Binding-site contacts:
Ligand atom C5 contacts residue TYR44 of chain 1.B at 3.5 Å (hydrophobic).
Ligand atom N8 contacts residue LEU184 of chain 1.B at 3.6 Å.
Ligand atom C7 contacts residue LEU184 of chain 1.B at 3.7 Å (hydrophobic).
Ligand atom N1 contacts residue SAH1 of chain 1.G at 3.2 Å (h-bond).
Ligand atom C4 contacts residue TYR45 of chain 1.B at 3.7 Å (hydrophobic).
Ligand atom C13 contacts residue TYR224 of chain 1.B at 3.9 Å (hydrophobic).
Ligand atom N8 contacts residue TYR224 of chain 1.B at 3.6 Å.
Ligand atom C9 contacts residue TYR224 of chain 1.B at 3.5 Å (hydrophobic).
Ligand atom C12 contacts residue SER221 of chain 1.B at 3.2 Å.
Ligand atom C12 contacts residue SER233 of chain 1.B at 3.4 Å.
Ligand atom C5 contacts residue TYR262 of chain 1.B at 3.4 Å (hydrophobic).
Ligand atom C9 contacts residue LEU184 of chain 1.B at 3.8 Å (hydrophobic).
Ligand atom C11 contacts residue TYR224 of chain 1.B at 3.5 Å (hydrophobic).
Ligand atom C6 contacts residue TYR224 of chain 1.B at 3.6 Å (hydrophobic).
Ligand atom C14 contacts residue TYR262 of chain 1.B at 3.4 Å (hydrophobic).
Ligand atom C13 contacts residue ALA218 of chain 1.B at 3.5 Å (hydrophobic).
Ligand atom C13 contacts residue SER221 of chain 1.B at 3.3 Å.
Ligand atom C2 contacts residue TYR40 of chain 1.B at 4.0 Å (hydrophobic).
Ligand atom C4 contacts residue TYR44 of chain 1.B at 3.7 Å (hydrophobic).
Ligand atom N1 contacts residue TYR40 of chain 1.B at 3.0 Å (h-bond).
Ligand atom N3 contacts residue LEU184 of chain 1.B at 3.6 Å.
Ligand atom C13 contacts residue ALA267 of chain 1.B at 3.7 Å (hydrophobic).
Ligand atom N3 contacts residue TYR262 of chain 1.B at 3.9 Å.
Ligand atom C10 contacts residue TYR224 of chain 1.B at 3.4 Å (hydrophobic).
Ligand atom C4 contacts residue LEU184 of chain 1.B at 3.6 Å (hydrophobic).
Ligand atom C11 contacts residue SER233 of chain 1.B at 3.8 Å.
Ligand atom C12 contacts residue TYR224 of chain 1.B at 4.0 Å (hydrophobic).
Ligand atom C4 contacts residue TYR262 of chain 1.B at 3.8 Å (hydrophobic).
Ligand atom C2 contacts residue TYR224 of chain 1.B at 3.8 Å (hydrophobic).
Ligand atom N1 contacts residue TYR224 of chain 1.B at 3.8 Å.
Ligand atom C7 contacts residue TYR224 of chain 1.B at 3.5 Å (hydrophobic).
Ligand atom C6 contacts residue TYR262 of chain 1.B at 3.8 Å (hydrophobic).
Ligand atom C4 contacts residue TYR40 of chain 1.B at 3.1 Å (hydrophobic).
Ligand atom C2 contacts residue LEU184 of chain 1.B at 3.6 Å (hydrophobic).
Ligand atom C14 contacts residue ALA267 of chain 1.B at 3.6 Å (hydrophobic).
Ligand atom C6 contacts residue LEU184 of chain 1.B at 3.9 Å (hydrophobic).
Ligand atom N1 contacts residue LEU184 of chain 1.B at 3.8 Å.
Ligand atom C12 contacts residue ALA218 of chain 1.B at 3.4 Å (hydrophobic).
Ligand atom C10 contacts residue SER233 of chain 1.B at 3.5 Å.
Ligand atom C14 contacts residue TYR224 of chain 1.B at 3.7 Å (hydrophobic).

Sequence of chain 1.B:
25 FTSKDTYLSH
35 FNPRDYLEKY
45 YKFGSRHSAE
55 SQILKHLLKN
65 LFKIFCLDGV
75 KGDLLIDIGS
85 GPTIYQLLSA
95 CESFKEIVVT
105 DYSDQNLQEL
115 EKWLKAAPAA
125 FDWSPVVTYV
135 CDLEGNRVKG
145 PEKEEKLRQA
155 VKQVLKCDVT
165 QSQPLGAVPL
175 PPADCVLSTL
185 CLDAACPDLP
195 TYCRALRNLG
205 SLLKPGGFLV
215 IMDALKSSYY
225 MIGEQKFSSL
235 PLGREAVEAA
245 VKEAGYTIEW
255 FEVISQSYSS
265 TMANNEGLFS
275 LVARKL

A protein and the small-molecule ligand that binds it are described below.
Small molecule (SMILES): [H]/N=C1/N(C)Cc2cccc3c2N1CC3